The protein below binds the small molecule below.
Small molecule (SMILES): CC[C@H](C)[C@H](NC(=O)[C@H](CC(C)C)NC(=O)[C@H](CO)NC(=O)CNC(=O)[C@@H](NC(=O)[C@@H](N)[C@@H](C)O)C(C)C)C(=O)N[C@H](C=O)CCC(N)=O

Sequence of chain 31.B:
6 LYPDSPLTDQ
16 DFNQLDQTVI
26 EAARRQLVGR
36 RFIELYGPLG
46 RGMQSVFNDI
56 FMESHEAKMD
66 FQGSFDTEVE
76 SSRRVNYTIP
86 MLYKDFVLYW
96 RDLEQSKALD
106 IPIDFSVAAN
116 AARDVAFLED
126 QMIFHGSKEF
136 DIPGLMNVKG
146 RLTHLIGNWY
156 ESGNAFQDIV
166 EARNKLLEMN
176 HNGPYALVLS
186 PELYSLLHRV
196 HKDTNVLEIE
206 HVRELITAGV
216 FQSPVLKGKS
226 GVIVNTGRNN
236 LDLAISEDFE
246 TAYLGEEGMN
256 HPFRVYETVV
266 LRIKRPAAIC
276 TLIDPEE

Binding-site contacts:
Ligand atom O contacts residue PRO43 of chain 31.B at 3.8 Å.
Ligand atom CD contacts residue GLU39 of chain 31.B at 3.2 Å.
Ligand atom NE2 contacts residue GLU39 of chain 31.B at 2.9 Å (salt-bridge).
Ligand atom O contacts residue ASP243 of chain 31.B at 4.1 Å.
Ligand atom C contacts residue ARG35 of chain 31.B at 3.9 Å.
Ligand atom CG1 contacts residue ARG36 of chain 31.B at 4.0 Å.
Ligand atom O contacts residue GLU39 of chain 31.B at 3.0 Å (salt-bridge).
Ligand atom CD1 contacts residue LEU40 of chain 31.B at 3.6 Å (hydrophobic).
Ligand atom CG contacts residue ARG36 of chain 31.B at 3.8 Å.
Ligand atom O contacts residue ARG29 of chain 31.B at 3.2 Å (salt-bridge).
Ligand atom CD1 contacts residue ARG29 of chain 31.B at 3.5 Å.
Ligand atom CB contacts residue ARG36 of chain 31.B at 3.4 Å.
Ligand atom CD1 contacts residue ARG36 of chain 31.B at 3.6 Å.
Ligand atom OE1 contacts residue ARG36 of chain 31.B at 2.9 Å (salt-bridge).
Ligand atom C contacts residue ASP243 of chain 31.B at 3.5 Å.
Ligand atom OE1 contacts residue GLU39 of chain 31.B at 3.1 Å (salt-bridge).
Ligand atom CD2 contacts residue LEU40 of chain 31.B at 4.1 Å (hydrophobic).
Ligand atom O contacts residue ARG35 of chain 31.B at 2.7 Å (salt-bridge).
Ligand atom CG1 contacts residue ASP243 of chain 31.B at 3.2 Å.
Ligand atom CG2 contacts residue ARG35 of chain 31.B at 3.4 Å.
Ligand atom CD contacts residue ARG36 of chain 31.B at 3.7 Å.
Ligand atom CA contacts residue ARG29 of chain 31.B at 3.8 Å.
Ligand atom CG2 contacts residue PRO43 of chain 31.B at 3.8 Å (hydrophobic).
Ligand atom O contacts residue ARG35 of chain 31.B at 4.0 Å.
Ligand atom N contacts residue ARG29 of chain 31.B at 4.2 Å.
Ligand atom N contacts residue PRO43 of chain 31.B at 4.0 Å.
Ligand atom CA contacts residue ARG29 of chain 31.B at 4.1 Å.
Ligand atom CB contacts residue ASP243 of chain 31.B at 4.0 Å.
Ligand atom C contacts residue GLU39 of chain 31.B at 3.6 Å.
Ligand atom O contacts residue ILE25 of chain 31.B at 3.8 Å.
Ligand atom OE1 contacts residue PHE37 of chain 31.B at 3.7 Å.
Ligand atom CG2 contacts residue ARG36 of chain 31.B at 4.1 Å.
Ligand atom CA contacts residue ASP243 of chain 31.B at 3.6 Å.
Ligand atom N contacts residue ASP243 of chain 31.B at 3.2 Å (salt-bridge).
Ligand atom C contacts residue ASP243 of chain 31.B at 3.8 Å.
Ligand atom C contacts residue ARG29 of chain 31.B at 3.9 Å.
Ligand atom N contacts residue ASP243 of chain 31.B at 2.6 Å (salt-bridge).
Ligand atom N contacts residue ARG35 of chain 31.B at 4.0 Å.
Ligand atom CD1 contacts residue ARG35 of chain 31.B at 4.0 Å.
Ligand atom CA contacts residue ASP243 of chain 31.B at 3.5 Å.